Sequence of chain 1.A:
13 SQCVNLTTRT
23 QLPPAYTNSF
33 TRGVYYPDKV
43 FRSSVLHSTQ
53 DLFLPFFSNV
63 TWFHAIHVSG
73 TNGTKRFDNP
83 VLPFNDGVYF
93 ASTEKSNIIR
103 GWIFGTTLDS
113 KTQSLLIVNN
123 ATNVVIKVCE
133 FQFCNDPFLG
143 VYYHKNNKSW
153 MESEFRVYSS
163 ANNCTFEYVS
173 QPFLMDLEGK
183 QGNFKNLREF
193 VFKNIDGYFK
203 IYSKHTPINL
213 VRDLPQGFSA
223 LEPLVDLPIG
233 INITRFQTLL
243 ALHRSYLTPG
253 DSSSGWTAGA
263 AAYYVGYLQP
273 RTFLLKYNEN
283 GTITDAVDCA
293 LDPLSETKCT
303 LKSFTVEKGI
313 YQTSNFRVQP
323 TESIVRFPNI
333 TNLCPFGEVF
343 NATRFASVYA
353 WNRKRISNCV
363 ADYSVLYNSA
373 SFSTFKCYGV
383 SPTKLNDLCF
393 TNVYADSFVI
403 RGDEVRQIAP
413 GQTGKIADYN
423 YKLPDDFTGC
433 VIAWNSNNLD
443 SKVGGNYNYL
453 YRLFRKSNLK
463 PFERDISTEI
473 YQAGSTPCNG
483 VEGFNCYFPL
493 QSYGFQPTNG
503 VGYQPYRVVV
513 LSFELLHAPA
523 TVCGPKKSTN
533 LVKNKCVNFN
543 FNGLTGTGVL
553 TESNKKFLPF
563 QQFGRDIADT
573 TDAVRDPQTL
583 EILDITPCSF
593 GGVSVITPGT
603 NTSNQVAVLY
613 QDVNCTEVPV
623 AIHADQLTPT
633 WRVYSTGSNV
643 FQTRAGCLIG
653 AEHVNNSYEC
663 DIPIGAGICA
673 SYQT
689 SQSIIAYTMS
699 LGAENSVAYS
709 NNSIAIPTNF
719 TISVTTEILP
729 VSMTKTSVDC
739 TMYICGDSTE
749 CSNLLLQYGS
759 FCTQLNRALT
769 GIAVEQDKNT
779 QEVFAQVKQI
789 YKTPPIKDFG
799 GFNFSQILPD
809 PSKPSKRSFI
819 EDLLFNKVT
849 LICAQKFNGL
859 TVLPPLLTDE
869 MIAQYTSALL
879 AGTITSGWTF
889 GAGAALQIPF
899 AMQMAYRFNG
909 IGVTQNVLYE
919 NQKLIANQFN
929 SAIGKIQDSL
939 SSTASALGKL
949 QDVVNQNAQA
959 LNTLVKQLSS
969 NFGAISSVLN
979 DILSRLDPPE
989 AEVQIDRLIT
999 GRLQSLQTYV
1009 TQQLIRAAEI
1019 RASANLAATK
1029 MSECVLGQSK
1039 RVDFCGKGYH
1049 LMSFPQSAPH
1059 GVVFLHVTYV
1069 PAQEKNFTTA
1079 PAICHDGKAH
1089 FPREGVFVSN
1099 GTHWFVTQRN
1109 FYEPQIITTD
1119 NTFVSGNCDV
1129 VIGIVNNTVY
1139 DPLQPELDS

This small molecule binds to this protein.
Small molecule (SMILES): CC(=O)N[C@H]1[C@H](O[C@H]2[C@H](O)[C@@H](NC(C)=O)CO[C@@H]2CO)O[C@H](CO)[C@@H](O)[C@@H]1O

Binding-site contacts:
Ligand atom N2 contacts residue ASN331 of chain 1.A at 2.9 Å (h-bond).
Ligand atom C7 contacts residue ASN331 of chain 1.A at 3.2 Å.
Ligand atom C1 contacts residue GLN580 of chain 1.A at 4.3 Å.
Ligand atom C8 contacts residue LEU582 of chain 1.A at 4.3 Å (hydrophobic).
Ligand atom C2 contacts residue GLN580 of chain 1.A at 4.2 Å.
Ligand atom C3 contacts residue ASN331 of chain 1.A at 3.8 Å.
Ligand atom C1 contacts residue ASN331 of chain 1.A at 1.4 Å.
Ligand atom O7 contacts residue ASN331 of chain 1.A at 3.2 Å (h-bond).
Ligand atom C8 contacts residue ASN331 of chain 1.A at 4.4 Å.
Ligand atom O7 contacts residue GLN580 of chain 1.A at 4.5 Å.
Ligand atom N2 contacts residue GLN580 of chain 1.A at 3.1 Å (h-bond).
Ligand atom C8 contacts residue GLN580 of chain 1.A at 2.9 Å.
Ligand atom C4 contacts residue ASN331 of chain 1.A at 4.2 Å.
Ligand atom O5 contacts residue ASN331 of chain 1.A at 2.4 Å (h-bond).
Ligand atom C5 contacts residue ASN331 of chain 1.A at 3.7 Å.
Ligand atom C2 contacts residue ASN331 of chain 1.A at 2.4 Å.
Ligand atom C7 contacts residue GLN580 of chain 1.A at 3.4 Å.